Sequence of chain 16.A:
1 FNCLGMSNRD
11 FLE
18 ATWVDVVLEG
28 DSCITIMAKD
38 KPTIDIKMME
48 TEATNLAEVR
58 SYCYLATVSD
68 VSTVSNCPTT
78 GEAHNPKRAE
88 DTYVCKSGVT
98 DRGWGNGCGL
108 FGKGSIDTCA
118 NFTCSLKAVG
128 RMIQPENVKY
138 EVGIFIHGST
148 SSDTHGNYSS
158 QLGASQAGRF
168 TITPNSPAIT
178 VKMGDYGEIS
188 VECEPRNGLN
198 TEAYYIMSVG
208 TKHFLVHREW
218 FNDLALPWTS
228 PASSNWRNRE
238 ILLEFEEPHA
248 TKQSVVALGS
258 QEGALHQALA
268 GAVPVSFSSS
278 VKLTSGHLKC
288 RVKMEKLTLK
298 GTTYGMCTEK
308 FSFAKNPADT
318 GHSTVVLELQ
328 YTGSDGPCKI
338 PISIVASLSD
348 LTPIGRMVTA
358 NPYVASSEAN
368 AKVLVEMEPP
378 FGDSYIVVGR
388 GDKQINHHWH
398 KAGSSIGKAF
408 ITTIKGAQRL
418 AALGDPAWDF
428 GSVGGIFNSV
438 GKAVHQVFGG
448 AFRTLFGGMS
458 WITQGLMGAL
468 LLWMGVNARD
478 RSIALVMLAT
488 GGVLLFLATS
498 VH

A small-molecule ligand and the protein it binds are described below.
Small molecule (SMILES): CC(=O)N[C@@H]1[C@@H](O)[C@H](O)[C@@H](CO)O[C@H]1O

Binding-site contacts:
Ligand atom C8 contacts residue ASN154 of chain 16.A at 4.2 Å.
Ligand atom C3 contacts residue ASN154 of chain 16.A at 3.8 Å.
Ligand atom C1 contacts residue ASN154 of chain 16.A at 1.4 Å.
Ligand atom C5 contacts residue ASN154 of chain 16.A at 3.7 Å.
Ligand atom N2 contacts residue ASN154 of chain 16.A at 2.9 Å (h-bond).
Ligand atom C1 contacts residue SER156 of chain 16.A at 4.3 Å.
Ligand atom O7 contacts residue ASN154 of chain 16.A at 3.8 Å.
Ligand atom O5 contacts residue ASN154 of chain 16.A at 2.4 Å (h-bond).
Ligand atom C4 contacts residue ASN154 of chain 16.A at 4.2 Å.
Ligand atom C7 contacts residue ASN154 of chain 16.A at 3.5 Å.
Ligand atom C2 contacts residue ASN154 of chain 16.A at 2.5 Å.